A protein and the small-molecule ligand that binds it are described below.
Small molecule (SMILES): CC(=O)N[C@H]1[C@H]([C@H](O)[C@H](O)CO)O[C@@](O[C@H]2[C@@H](O)[C@@H](CO)O[C@@H](O[C@H]3[C@H](O)[C@@H](O)[C@H](O)O[C@@H]3CO)[C@@H]2O)(C(=O)O)C[C@@H]1O

Binding-site contacts:
Ligand atom O8 contacts residue ARG77 of chain 6.C at 3.6 Å (salt-bridge).
Ligand atom O9 contacts residue ARG77 of chain 6.C at 3.8 Å.
Ligand atom C4 contacts residue ARG77 of chain 6.C at 4.4 Å.
Ligand atom C5 contacts residue TYR72 of chain 6.C at 3.6 Å (hydrophobic).
Ligand atom C4 contacts residue TYR72 of chain 6.C at 3.4 Å (hydrophobic).
Ligand atom C6 contacts residue TYR72 of chain 6.C at 3.9 Å (hydrophobic).
Ligand atom O1B contacts residue TYR72 of chain 6.C at 4.4 Å.
Ligand atom O1A contacts residue ARG77 of chain 6.C at 3.0 Å (salt-bridge).
Ligand atom C2 contacts residue ARG77 of chain 6.C at 4.4 Å.
Ligand atom C4 contacts residue GLY78 of chain 6.C at 3.2 Å.
Ligand atom O1A contacts residue TYR72 of chain 6.C at 3.6 Å.
Ligand atom C3 contacts residue HIS298 of chain 6.C at 3.5 Å.
Ligand atom O6 contacts residue ASN93 of chain 6.C at 3.4 Å (h-bond).
Ligand atom O10 contacts residue THR291 of chain 6.C at 4.4 Å.
Ligand atom C1 contacts residue ARG77 of chain 6.C at 3.3 Å.
Ligand atom O4 contacts residue ARG289 of chain 6.C at 4.5 Å.
Ligand atom O3 contacts residue VAL296 of chain 6.C at 4.4 Å.
Ligand atom O3 contacts residue GLY78 of chain 6.C at 3.4 Å.
Ligand atom C3 contacts residue ARG77 of chain 6.C at 4.2 Å.
Ligand atom C1 contacts residue GLY78 of chain 6.C at 4.2 Å.
Ligand atom C2 contacts residue GLY78 of chain 6.C at 4.1 Å.
Ligand atom C4 contacts residue HIS298 of chain 6.C at 3.8 Å.
Ligand atom O4 contacts residue ASN80 of chain 6.C at 4.3 Å.
Ligand atom C3 contacts residue GLY78 of chain 6.C at 4.3 Å.
Ligand atom O4 contacts residue ILE79 of chain 6.C at 3.7 Å.
Ligand atom C3 contacts residue GLY78 of chain 6.C at 3.9 Å.
Ligand atom O4 contacts residue TYR72 of chain 6.C at 3.8 Å.
Ligand atom C6 contacts residue ASN93 of chain 6.C at 3.7 Å.
Ligand atom C11 contacts residue TYR72 of chain 6.C at 4.3 Å (hydrophobic).
Ligand atom O4 contacts residue GLY78 of chain 6.C at 3.1 Å.
Ligand atom N5 contacts residue TYR72 of chain 6.C at 3.1 Å (h-bond).
Ligand atom O4 contacts residue THR291 of chain 6.C at 3.3 Å.
Ligand atom O1B contacts residue ARG77 of chain 6.C at 2.7 Å (salt-bridge).
Ligand atom C11 contacts residue ASP85 of chain 6.D at 4.0 Å.
Ligand atom C1 contacts residue TYR72 of chain 6.C at 4.3 Å (hydrophobic).
Ligand atom O1A contacts residue GLY78 of chain 6.C at 3.8 Å.
Ligand atom O10 contacts residue ASN293 of chain 6.C at 4.5 Å.
Ligand atom O1A contacts residue HIS298 of chain 6.C at 4.3 Å.
Ligand atom O4 contacts residue HIS298 of chain 6.C at 3.2 Å (h-bond).
Ligand atom C10 contacts residue TYR72 of chain 6.C at 4.0 Å (hydrophobic).

Sequence of chain 6.C:
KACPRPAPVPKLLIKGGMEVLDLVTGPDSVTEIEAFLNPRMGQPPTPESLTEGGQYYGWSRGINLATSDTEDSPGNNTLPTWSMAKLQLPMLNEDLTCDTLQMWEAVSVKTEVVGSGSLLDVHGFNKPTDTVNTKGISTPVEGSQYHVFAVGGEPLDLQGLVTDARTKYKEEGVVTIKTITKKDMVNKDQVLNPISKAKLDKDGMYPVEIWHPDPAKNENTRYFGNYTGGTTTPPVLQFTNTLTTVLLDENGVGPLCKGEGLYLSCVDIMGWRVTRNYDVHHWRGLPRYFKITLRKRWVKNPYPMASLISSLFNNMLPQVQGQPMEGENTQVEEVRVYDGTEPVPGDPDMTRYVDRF

Sequence of chain 6.D:
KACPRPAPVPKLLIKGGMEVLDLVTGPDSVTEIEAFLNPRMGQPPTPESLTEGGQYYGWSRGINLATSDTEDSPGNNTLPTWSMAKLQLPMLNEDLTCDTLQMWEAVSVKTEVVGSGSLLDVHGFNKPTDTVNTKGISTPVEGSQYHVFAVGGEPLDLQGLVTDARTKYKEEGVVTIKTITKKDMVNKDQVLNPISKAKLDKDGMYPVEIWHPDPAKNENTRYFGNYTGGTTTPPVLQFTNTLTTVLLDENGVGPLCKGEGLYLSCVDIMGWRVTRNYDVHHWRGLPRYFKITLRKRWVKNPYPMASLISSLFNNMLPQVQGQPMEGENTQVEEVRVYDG